Sequence of chain 2.A:
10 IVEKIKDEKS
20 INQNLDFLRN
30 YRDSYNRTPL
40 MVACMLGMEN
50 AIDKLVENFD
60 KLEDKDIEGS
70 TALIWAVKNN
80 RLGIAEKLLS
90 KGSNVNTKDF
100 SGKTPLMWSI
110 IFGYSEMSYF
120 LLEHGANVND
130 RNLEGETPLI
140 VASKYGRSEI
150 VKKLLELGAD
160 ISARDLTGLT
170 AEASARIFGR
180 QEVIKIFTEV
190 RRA

Binding-site contacts:
Ligand atom C1 contacts residue GLU56 of chain 2.A at 3.0 Å.
Ligand atom O1 contacts residue LYS53 of chain 2.A at 3.7 Å.
Ligand atom C3 contacts residue ASN57 of chain 2.A at 4.2 Å.
Ligand atom C4 contacts residue ASN57 of chain 2.A at 4.1 Å.
Ligand atom C3 contacts residue GLU56 of chain 2.A at 4.0 Å.
Ligand atom C1 contacts residue LYS53 of chain 2.A at 4.0 Å.
Ligand atom C2 contacts residue GLU56 of chain 2.A at 4.3 Å.
Ligand atom C4 contacts residue GLU56 of chain 2.A at 2.8 Å.
Ligand atom O3 contacts residue GLU56 of chain 2.A at 4.1 Å.
Ligand atom O3 contacts residue ASN57 of chain 2.A at 2.7 Å (h-bond).
Ligand atom O1 contacts residue GLU56 of chain 2.A at 2.2 Å (salt-bridge).
Ligand atom C1 contacts residue ASN57 of chain 2.A at 4.2 Å.

The small molecule below binds the protein below.
Small molecule (SMILES): C[C@H](O)CCO